Binding-site contacts:
Ligand atom C5 contacts residue ASN163 of chain 1.C at 4.5 Å.
Ligand atom C3 contacts residue ASN163 of chain 1.C at 3.4 Å.
Ligand atom C4 contacts residue ASN163 of chain 1.C at 3.4 Å.
Ligand atom O5 contacts residue ASN163 of chain 1.C at 4.4 Å.
Ligand atom O4 contacts residue ASN163 of chain 1.C at 4.2 Å.
Ligand atom C7 contacts residue ASN163 of chain 1.C at 4.2 Å.
Ligand atom N2 contacts residue ASN163 of chain 1.C at 4.3 Å.
Ligand atom O3 contacts residue ASN163 of chain 1.C at 3.0 Å (h-bond).
Ligand atom C2 contacts residue ASN163 of chain 1.C at 3.4 Å.
Ligand atom O7 contacts residue ASN163 of chain 1.C at 3.3 Å (h-bond).

The protein below binds the small molecule below.
Small molecule (SMILES): CC(=O)N[C@@H]1[C@@H](O)[C@H](O)[C@@H](CO)O[C@H]1O

Sequence of chain 1.C:
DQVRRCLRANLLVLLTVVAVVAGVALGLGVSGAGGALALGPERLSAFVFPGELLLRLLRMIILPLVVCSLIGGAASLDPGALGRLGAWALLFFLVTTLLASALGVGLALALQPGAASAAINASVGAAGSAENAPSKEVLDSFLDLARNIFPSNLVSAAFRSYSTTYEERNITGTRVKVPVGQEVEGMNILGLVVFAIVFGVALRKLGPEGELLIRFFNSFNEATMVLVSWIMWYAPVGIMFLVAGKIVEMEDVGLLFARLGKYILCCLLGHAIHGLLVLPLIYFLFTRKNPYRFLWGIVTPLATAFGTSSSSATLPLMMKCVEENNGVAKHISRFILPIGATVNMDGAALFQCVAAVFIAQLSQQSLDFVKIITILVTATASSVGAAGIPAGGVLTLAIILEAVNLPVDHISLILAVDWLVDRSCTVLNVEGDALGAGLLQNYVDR